Sequence of chain 2.A:
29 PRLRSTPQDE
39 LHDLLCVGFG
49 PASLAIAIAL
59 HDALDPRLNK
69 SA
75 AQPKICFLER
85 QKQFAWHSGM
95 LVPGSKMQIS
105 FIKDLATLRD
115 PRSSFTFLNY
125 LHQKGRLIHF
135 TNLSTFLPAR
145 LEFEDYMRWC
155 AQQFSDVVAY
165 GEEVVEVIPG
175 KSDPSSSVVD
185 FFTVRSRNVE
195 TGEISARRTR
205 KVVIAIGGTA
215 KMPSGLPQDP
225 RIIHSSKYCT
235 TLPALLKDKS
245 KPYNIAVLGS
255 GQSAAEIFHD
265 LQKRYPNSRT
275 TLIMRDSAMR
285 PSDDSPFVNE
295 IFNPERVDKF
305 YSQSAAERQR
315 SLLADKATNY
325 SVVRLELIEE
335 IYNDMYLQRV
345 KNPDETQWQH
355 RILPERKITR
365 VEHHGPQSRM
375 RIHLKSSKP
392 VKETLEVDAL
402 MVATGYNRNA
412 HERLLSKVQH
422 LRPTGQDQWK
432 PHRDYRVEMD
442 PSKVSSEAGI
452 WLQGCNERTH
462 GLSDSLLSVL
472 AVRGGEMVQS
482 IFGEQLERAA

Binding-site contacts:
Ligand atom C contacts residue LYS107 of chain 2.A at 3.3 Å.
Ligand atom N contacts residue PHE296 of chain 2.A at 3.9 Å.
Ligand atom CG contacts residue THR322 of chain 2.A at 4.4 Å.
Ligand atom CD contacts residue LEU467 of chain 2.A at 4.0 Å (hydrophobic).
Ligand atom NE contacts residue GLN102 of chain 2.A at 3.9 Å.
Ligand atom CG contacts residue GLN102 of chain 2.A at 3.8 Å.
Ligand atom CB contacts residue GLN102 of chain 2.A at 3.5 Å.
Ligand atom NE contacts residue NAP1 of chain 2.C at 3.3 Å (h-bond).
Ligand atom C contacts residue ASN293 of chain 2.A at 3.7 Å.
Ligand atom CD contacts residue ASN323 of chain 2.A at 4.3 Å.
Ligand atom NE contacts residue ASN323 of chain 2.A at 3.2 Å (h-bond).
Ligand atom NE contacts residue THR322 of chain 2.A at 4.4 Å.
Ligand atom CD contacts residue GLN102 of chain 2.A at 3.5 Å.
Ligand atom CD contacts residue FAD1 of chain 2.B at 4.2 Å.
Ligand atom OXT contacts residue LYS107 of chain 2.A at 2.9 Å (salt-bridge).
Ligand atom NE contacts residue LEU467 of chain 2.A at 4.3 Å.
Ligand atom C contacts residue SER469 of chain 2.A at 3.7 Å.
Ligand atom CA contacts residue SER469 of chain 2.A at 4.1 Å.
Ligand atom CA contacts residue PHE296 of chain 2.A at 3.6 Å (hydrophobic).
Ligand atom C contacts residue ILE103 of chain 2.A at 3.9 Å (hydrophobic).
Ligand atom OXT contacts residue PHE296 of chain 2.A at 3.4 Å.
Ligand atom O contacts residue ASN293 of chain 2.A at 3.2 Å (h-bond).
Ligand atom O contacts residue ILE103 of chain 2.A at 4.1 Å.
Ligand atom CB contacts residue ILE103 of chain 2.A at 4.0 Å (hydrophobic).
Ligand atom C contacts residue PHE296 of chain 2.A at 3.8 Å (hydrophobic).
Ligand atom CA contacts residue ASN293 of chain 2.A at 3.5 Å.
Ligand atom O contacts residue PHE296 of chain 2.A at 4.4 Å.
Ligand atom CB contacts residue SER469 of chain 2.A at 4.0 Å.
Ligand atom OXT contacts residue ILE103 of chain 2.A at 3.4 Å.
Ligand atom N contacts residue GLN102 of chain 2.A at 4.5 Å.
Ligand atom OXT contacts residue SER469 of chain 2.A at 2.7 Å (h-bond).
Ligand atom N contacts residue ASN293 of chain 2.A at 2.5 Å (h-bond).
Ligand atom CB contacts residue LEU467 of chain 2.A at 4.2 Å (hydrophobic).
Ligand atom O contacts residue LYS107 of chain 2.A at 2.9 Å (salt-bridge).
Ligand atom CG contacts residue LEU467 of chain 2.A at 3.8 Å (hydrophobic).

A small-molecule ligand and the protein it binds are described below.
Small molecule (SMILES): NCCC[C@H](N)C(=O)O